Sequence of chain 1.A:
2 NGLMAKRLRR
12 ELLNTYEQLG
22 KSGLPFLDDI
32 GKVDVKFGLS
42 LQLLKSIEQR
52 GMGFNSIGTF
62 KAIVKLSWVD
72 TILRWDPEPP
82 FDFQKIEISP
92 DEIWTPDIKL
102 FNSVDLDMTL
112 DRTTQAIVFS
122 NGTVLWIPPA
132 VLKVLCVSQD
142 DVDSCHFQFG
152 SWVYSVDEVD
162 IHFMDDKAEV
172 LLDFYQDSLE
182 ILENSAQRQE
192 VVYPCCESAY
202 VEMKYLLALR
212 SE

Binding-site contacts:
Ligand atom C06 contacts residue CYS197 of chain 1.A at 4.0 Å (hydrophobic).
Ligand atom C05 contacts residue PHE175 of chain 1.B at 3.9 Å (hydrophobic).
Ligand atom C07 contacts residue CYS196 of chain 1.A at 4.3 Å (hydrophobic).
Ligand atom C08 contacts residue CYS197 of chain 1.A at 3.5 Å (hydrophobic).
Ligand atom C16 contacts residue TRP153 of chain 1.A at 3.4 Å (hydrophobic).
Ligand atom C12 contacts residue ILE128 of chain 1.B at 4.3 Å (hydrophobic).
Ligand atom C14 contacts residue VAL154 of chain 1.A at 4.3 Å (hydrophobic).
Ligand atom N13 contacts residue ILE128 of chain 1.B at 3.7 Å.
Ligand atom C05 contacts residue CYS196 of chain 1.A at 4.0 Å (hydrophobic).
Ligand atom C01 contacts residue TRP153 of chain 1.A at 3.7 Å (hydrophobic).
Ligand atom C01 contacts residue TYR201 of chain 1.A at 3.8 Å (hydrophobic).
Ligand atom C01 contacts residue TYR194 of chain 1.A at 3.6 Å (hydrophobic).
Ligand atom C12 contacts residue ILE118 of chain 1.B at 3.8 Å (hydrophobic).
Ligand atom C06 contacts residue CYS196 of chain 1.A at 4.1 Å (hydrophobic).
Ligand atom N02 contacts residue SER152 of chain 1.A at 3.6 Å.
Ligand atom C05 contacts residue TYR194 of chain 1.A at 4.2 Å (hydrophobic).
Ligand atom C15 contacts residue ILE128 of chain 1.B at 3.8 Å (hydrophobic).
Ligand atom N13 contacts residue VAL154 of chain 1.A at 3.7 Å.
Ligand atom C06 contacts residue TYR194 of chain 1.A at 3.8 Å (hydrophobic).
Ligand atom C03 contacts residue TRP153 of chain 1.A at 3.5 Å (hydrophobic).
Ligand atom C09 contacts residue TYR201 of chain 1.A at 4.1 Å (hydrophobic).
Ligand atom C14 contacts residue ILE128 of chain 1.B at 3.9 Å (hydrophobic).
Ligand atom C08 contacts residue TRP153 of chain 1.A at 3.6 Å (hydrophobic).
Ligand atom C09 contacts residue TRP153 of chain 1.A at 3.6 Å (hydrophobic).
Ligand atom C07 contacts residue CYS197 of chain 1.A at 3.8 Å (hydrophobic).
Ligand atom C08 contacts residue TYR201 of chain 1.A at 3.5 Å (hydrophobic).
Ligand atom C06 contacts residue TYR201 of chain 1.A at 4.3 Å (hydrophobic).
Ligand atom C12 contacts residue GLN116 of chain 1.B at 4.2 Å.
Ligand atom C14 contacts residue TRP153 of chain 1.A at 3.5 Å (hydrophobic).
Ligand atom C04 contacts residue TRP153 of chain 1.A at 4.0 Å (hydrophobic).
Ligand atom C07 contacts residue TRP153 of chain 1.A at 3.5 Å (hydrophobic).
Ligand atom C15 contacts residue TRP153 of chain 1.A at 3.3 Å (hydrophobic).
Ligand atom C06 contacts residue TRP153 of chain 1.A at 4.2 Å (hydrophobic).
Ligand atom C11 contacts residue ILE118 of chain 1.B at 3.4 Å (hydrophobic).
Ligand atom N13 contacts residue TRP153 of chain 1.A at 4.0 Å.
Ligand atom C12 contacts residue VAL154 of chain 1.A at 3.6 Å (hydrophobic).
Ligand atom C09 contacts residue CYS197 of chain 1.A at 4.2 Å (hydrophobic).
Ligand atom C11 contacts residue VAL154 of chain 1.A at 4.2 Å (hydrophobic).
Ligand atom N10 contacts residue TYR201 of chain 1.A at 3.8 Å.
Ligand atom N02 contacts residue TRP153 of chain 1.A at 2.7 Å (h-bond).

Sequence of chain 1.B:
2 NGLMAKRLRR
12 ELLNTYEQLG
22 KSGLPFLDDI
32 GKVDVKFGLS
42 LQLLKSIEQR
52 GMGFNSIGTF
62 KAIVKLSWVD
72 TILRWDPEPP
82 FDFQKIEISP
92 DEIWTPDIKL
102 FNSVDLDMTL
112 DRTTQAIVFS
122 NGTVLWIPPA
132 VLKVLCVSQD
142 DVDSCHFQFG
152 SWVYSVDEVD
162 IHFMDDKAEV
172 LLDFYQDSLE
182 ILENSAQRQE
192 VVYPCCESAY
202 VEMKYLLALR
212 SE

A protein and the small-molecule ligand that binds it are described below.
Small molecule (SMILES): c1cnc2cc3c(cc2n1)[C@@H]1CNC[C@H]3C1